Sequence of chain 1.C:
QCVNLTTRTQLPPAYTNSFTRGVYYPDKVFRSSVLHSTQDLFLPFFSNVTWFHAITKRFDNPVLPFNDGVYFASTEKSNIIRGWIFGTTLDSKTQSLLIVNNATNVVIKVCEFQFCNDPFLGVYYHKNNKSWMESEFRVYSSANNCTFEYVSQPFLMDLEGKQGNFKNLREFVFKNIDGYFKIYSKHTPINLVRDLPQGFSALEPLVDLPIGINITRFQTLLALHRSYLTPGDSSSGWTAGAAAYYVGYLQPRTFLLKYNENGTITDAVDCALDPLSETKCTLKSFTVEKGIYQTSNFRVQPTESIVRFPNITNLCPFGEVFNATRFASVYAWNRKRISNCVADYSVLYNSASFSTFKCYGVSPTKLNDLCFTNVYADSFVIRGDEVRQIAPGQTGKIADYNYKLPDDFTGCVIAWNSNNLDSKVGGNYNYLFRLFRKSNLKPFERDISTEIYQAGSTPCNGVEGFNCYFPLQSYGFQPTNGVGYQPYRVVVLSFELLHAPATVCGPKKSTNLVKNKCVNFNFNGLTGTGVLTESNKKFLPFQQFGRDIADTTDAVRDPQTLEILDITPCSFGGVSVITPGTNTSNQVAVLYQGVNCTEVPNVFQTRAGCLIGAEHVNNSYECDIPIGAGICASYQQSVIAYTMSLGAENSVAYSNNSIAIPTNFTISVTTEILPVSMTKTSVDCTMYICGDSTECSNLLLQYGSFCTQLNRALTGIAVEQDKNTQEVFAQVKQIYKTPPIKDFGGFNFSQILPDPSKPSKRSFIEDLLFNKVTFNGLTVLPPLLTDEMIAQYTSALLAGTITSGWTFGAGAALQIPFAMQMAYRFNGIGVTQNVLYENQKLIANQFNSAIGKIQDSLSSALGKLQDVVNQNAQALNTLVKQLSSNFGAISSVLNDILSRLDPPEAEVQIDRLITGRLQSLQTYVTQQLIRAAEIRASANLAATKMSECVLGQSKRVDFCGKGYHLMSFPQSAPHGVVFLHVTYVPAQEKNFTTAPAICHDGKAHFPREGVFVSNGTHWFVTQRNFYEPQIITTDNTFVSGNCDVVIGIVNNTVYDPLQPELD

Binding-site contacts:
Ligand atom C7 contacts residue ASN48 of chain 1.C at 3.4 Å.
Ligand atom N2 contacts residue ASN48 of chain 1.C at 2.9 Å (h-bond).
Ligand atom C3 contacts residue ASN48 of chain 1.C at 3.8 Å.
Ligand atom C8 contacts residue ASN48 of chain 1.C at 3.5 Å.
Ligand atom N2 contacts residue CYS46 of chain 1.C at 4.5 Å.
Ligand atom O5 contacts residue ASN48 of chain 1.C at 2.4 Å (h-bond).
Ligand atom O7 contacts residue ASN48 of chain 1.C at 3.8 Å.
Ligand atom O7 contacts residue CYS46 of chain 1.C at 3.0 Å (h-bond).
Ligand atom C5 contacts residue ASN48 of chain 1.C at 3.7 Å.
Ligand atom O5 contacts residue ASN166 of chain 1.C at 4.0 Å.
Ligand atom C1 contacts residue ASN166 of chain 1.C at 3.8 Å.
Ligand atom O7 contacts residue VAL47 of chain 1.C at 3.7 Å.
Ligand atom C1 contacts residue ASN48 of chain 1.C at 1.4 Å.
Ligand atom C7 contacts residue CYS46 of chain 1.C at 4.0 Å (hydrophobic).
Ligand atom C2 contacts residue ASN48 of chain 1.C at 2.5 Å.
Ligand atom C5 contacts residue ASN166 of chain 1.C at 4.5 Å.
Ligand atom C4 contacts residue ASN48 of chain 1.C at 4.2 Å.

A protein and the small-molecule ligand that binds it are described below.
Small molecule (SMILES): CC(=O)N[C@@H]1[C@@H](O)[C@H](O)[C@@H](CO)O[C@H]1O